Sequence of chain 1.I:
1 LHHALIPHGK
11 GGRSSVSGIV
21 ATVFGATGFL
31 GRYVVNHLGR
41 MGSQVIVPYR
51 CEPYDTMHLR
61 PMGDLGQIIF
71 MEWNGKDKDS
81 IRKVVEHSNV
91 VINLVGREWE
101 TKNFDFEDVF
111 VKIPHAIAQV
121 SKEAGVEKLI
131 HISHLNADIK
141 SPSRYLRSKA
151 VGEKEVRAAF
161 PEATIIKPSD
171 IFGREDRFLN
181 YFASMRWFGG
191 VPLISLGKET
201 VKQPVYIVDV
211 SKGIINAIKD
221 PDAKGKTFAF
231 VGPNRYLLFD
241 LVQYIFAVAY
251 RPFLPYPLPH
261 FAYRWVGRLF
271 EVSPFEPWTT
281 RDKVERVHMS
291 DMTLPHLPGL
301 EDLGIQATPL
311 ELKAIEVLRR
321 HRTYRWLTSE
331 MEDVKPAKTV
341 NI

A protein and the small-molecule ligand that binds it are described below.
Small molecule (SMILES): COC1=C(OC)C(=O)C(C/C=C(/C)CCC=C(C)CC/C=C(/C)CC/C=C(\C)CC/C=C(\C)CC/C=C(\C)CC/C=C(/C)CCC=C(C)CCC=C(C)CCC=C(C)C)=C(C)C1=O

Binding-site contacts:
Ligand atom C6 contacts residue TRP278 of chain 1.I at 3.8 Å (hydrophobic).
Ligand atom CM3 contacts residue SER184 of chain 1.I at 4.3 Å.
Ligand atom C3 contacts residue SER184 of chain 1.I at 4.1 Å.
Ligand atom C4 contacts residue SER184 of chain 1.I at 3.4 Å.
Ligand atom C9 contacts residue TRP278 of chain 1.I at 4.2 Å (hydrophobic).
Ligand atom O1 contacts residue TRP278 of chain 1.I at 3.8 Å.
Ligand atom C12 contacts residue TRP187 of chain 1.I at 4.1 Å (hydrophobic).
Ligand atom CM5 contacts residue TRP278 of chain 1.I at 4.2 Å (hydrophobic).
Ligand atom C11 contacts residue TRP187 of chain 1.I at 4.2 Å (hydrophobic).
Ligand atom CM3 contacts residue ASN180 of chain 1.I at 4.0 Å.
Ligand atom C16 contacts residue TRP187 of chain 1.I at 4.2 Å (hydrophobic).
Ligand atom C6 contacts residue SER184 of chain 1.I at 4.2 Å.
Ligand atom C5 contacts residue TRP278 of chain 1.I at 4.4 Å (hydrophobic).
Ligand atom O4 contacts residue SER184 of chain 1.I at 3.5 Å (h-bond).
Ligand atom O4 contacts residue TYR181 of chain 1.I at 3.9 Å.
Ligand atom C1 contacts residue TRP278 of chain 1.I at 4.0 Å (hydrophobic).
Ligand atom C7 contacts residue TRP278 of chain 1.I at 3.5 Å (hydrophobic).
Ligand atom CM5 contacts residue SER184 of chain 1.I at 3.2 Å.
Ligand atom O4 contacts residue ASN180 of chain 1.I at 4.3 Å.
Ligand atom C5 contacts residue SER184 of chain 1.I at 3.5 Å.